The protein below binds the small molecule below.
Small molecule (SMILES): CCC(CC)O[C@@H]1C=C(C(=O)O)C[C@H](N)[C@H]1NC(C)=O

Binding-site contacts:
Ligand atom O1A contacts residue TYR324 of chain 1.B at 3.6 Å.
Ligand atom C91 contacts residue ILE141 of chain 1.B at 3.8 Å (hydrophobic).
Ligand atom O1A contacts residue ARG290 of chain 1.B at 3.0 Å (salt-bridge).
Ligand atom C3 contacts residue TYR324 of chain 1.B at 3.3 Å (hydrophobic).
Ligand atom C2 contacts residue TYR324 of chain 1.B at 2.9 Å (hydrophobic).
Ligand atom C82 contacts residue GLU196 of chain 1.B at 3.0 Å.
Ligand atom C5 contacts residue ASP69 of chain 1.B at 4.0 Å.
Ligand atom C4 contacts residue ASP69 of chain 1.B at 4.0 Å.
Ligand atom C91 contacts residue ARG70 of chain 1.B at 4.0 Å.
Ligand atom C1 contacts residue ARG37 of chain 1.B at 4.1 Å.
Ligand atom C9 contacts residue ASP165 of chain 1.B at 3.9 Å.
Ligand atom C82 contacts residue GLU197 of chain 1.B at 3.5 Å.
Ligand atom O1A contacts residue ARG37 of chain 1.B at 3.0 Å (salt-bridge).
Ligand atom C11 contacts residue ARG70 of chain 1.B at 4.1 Å.
Ligand atom C7 contacts residue TYR324 of chain 1.B at 3.3 Å (hydrophobic).
Ligand atom O1B contacts residue ARG213 of chain 1.B at 3.0 Å (salt-bridge).
Ligand atom C1 contacts residue ARG290 of chain 1.B at 3.7 Å.
Ligand atom C4 contacts residue TYR324 of chain 1.B at 3.5 Å (hydrophobic).
Ligand atom N4 contacts residue ASP69 of chain 1.B at 3.5 Å (salt-bridge).
Ligand atom O1B contacts residue TYR324 of chain 1.B at 3.7 Å.
Ligand atom C9 contacts residue GLU196 of chain 1.B at 4.1 Å.
Ligand atom C1 contacts residue TYR324 of chain 1.B at 3.2 Å (hydrophobic).
Ligand atom C11 contacts residue TRP97 of chain 1.B at 3.9 Å (hydrophobic).
Ligand atom C6 contacts residue GLU197 of chain 1.B at 3.6 Å.
Ligand atom C6 contacts residue TYR324 of chain 1.B at 3.8 Å (hydrophobic).
Ligand atom C3 contacts residue ASP69 of chain 1.B at 3.7 Å.
Ligand atom C2 contacts residue ARG213 of chain 1.B at 4.0 Å.
Ligand atom O1B contacts residue ARG290 of chain 1.B at 2.9 Å (salt-bridge).
Ligand atom C82 contacts residue ARG143 of chain 1.B at 3.4 Å.
Ligand atom C7 contacts residue ARG213 of chain 1.B at 3.6 Å.
Ligand atom C81 contacts residue ARG143 of chain 1.B at 4.0 Å.
Ligand atom C81 contacts residue GLU196 of chain 1.B at 3.2 Å.
Ligand atom C7 contacts residue GLU197 of chain 1.B at 4.0 Å.
Ligand atom C3 contacts residue ARG37 of chain 1.B at 4.0 Å.
Ligand atom C81 contacts residue GLU197 of chain 1.B at 3.7 Å.
Ligand atom C9 contacts residue ARG143 of chain 1.B at 3.6 Å.
Ligand atom C4 contacts residue GLU197 of chain 1.B at 4.0 Å.
Ligand atom O10 contacts residue ARG70 of chain 1.B at 3.1 Å (salt-bridge).
Ligand atom C1 contacts residue ARG213 of chain 1.B at 3.7 Å.
Ligand atom O10 contacts residue ASP69 of chain 1.B at 3.5 Å.

Sequence of chain 1.B:
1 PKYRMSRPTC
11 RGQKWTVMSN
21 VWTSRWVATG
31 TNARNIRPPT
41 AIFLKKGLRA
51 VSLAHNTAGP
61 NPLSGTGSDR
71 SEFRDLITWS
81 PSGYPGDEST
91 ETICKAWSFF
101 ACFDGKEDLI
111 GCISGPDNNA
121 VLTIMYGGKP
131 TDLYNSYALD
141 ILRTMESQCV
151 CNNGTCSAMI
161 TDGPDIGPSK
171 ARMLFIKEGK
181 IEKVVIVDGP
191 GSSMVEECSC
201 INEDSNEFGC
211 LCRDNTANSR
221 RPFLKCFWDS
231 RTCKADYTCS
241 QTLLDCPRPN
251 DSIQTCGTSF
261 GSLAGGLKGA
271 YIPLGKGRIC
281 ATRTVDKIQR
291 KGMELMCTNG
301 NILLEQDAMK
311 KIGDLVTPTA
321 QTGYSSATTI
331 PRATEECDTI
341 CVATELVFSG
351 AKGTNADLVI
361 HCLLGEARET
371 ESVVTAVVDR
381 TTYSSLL